The small molecule below binds the protein below.
Small molecule (SMILES): Nc1ncnc2c1ncn2[C@H]1C[C@H](O)[C@@H](COP(=O)(O)O)O1

Sequence of chain 2.D:
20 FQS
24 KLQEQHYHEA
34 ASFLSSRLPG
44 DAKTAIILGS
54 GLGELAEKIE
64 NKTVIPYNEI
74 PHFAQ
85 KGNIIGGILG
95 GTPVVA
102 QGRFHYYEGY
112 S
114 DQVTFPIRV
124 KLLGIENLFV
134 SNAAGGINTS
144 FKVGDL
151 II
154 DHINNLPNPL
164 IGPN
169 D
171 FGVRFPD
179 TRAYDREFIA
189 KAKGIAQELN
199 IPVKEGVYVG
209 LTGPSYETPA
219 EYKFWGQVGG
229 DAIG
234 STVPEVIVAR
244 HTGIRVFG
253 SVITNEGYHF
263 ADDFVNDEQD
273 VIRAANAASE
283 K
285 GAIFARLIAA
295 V

Binding-site contacts:
Ligand atom C5 contacts residue ALA137 of chain 2.D at 4.0 Å (hydrophobic).
Ligand atom C8 contacts residue ASN257 of chain 2.D at 3.6 Å.
Ligand atom N6 contacts residue TYR220 of chain 2.D at 2.6 Å (h-bond).
Ligand atom N9 contacts residue ALA137 of chain 2.D at 4.1 Å.
Ligand atom C6 contacts residue GLU215 of chain 2.D at 3.4 Å.
Ligand atom C4 contacts residue ILE231 of chain 2.D at 3.7 Å (hydrophobic).
Ligand atom N6 contacts residue GLY138 of chain 2.D at 3.4 Å.
Ligand atom N7 contacts residue GLY138 of chain 2.D at 3.4 Å (h-bond).
Ligand atom C5 contacts residue TYR214 of chain 2.D at 4.0 Å (hydrophobic).
Ligand atom C2 contacts residue GLY232 of chain 2.D at 3.8 Å.
Ligand atom C6 contacts residue ASN257 of chain 2.D at 3.8 Å.
Ligand atom C6 contacts residue TYR220 of chain 2.D at 3.6 Å (hydrophobic).
Ligand atom C8 contacts residue VAL273 of chain 2.D at 3.7 Å (hydrophobic).
Ligand atom N1 contacts residue GLU215 of chain 2.D at 2.5 Å (salt-bridge).
Ligand atom C4 contacts residue GLY232 of chain 2.D at 4.1 Å.
Ligand atom N6 contacts residue ASN257 of chain 2.D at 2.8 Å (h-bond).
Ligand atom N7 contacts residue THR256 of chain 2.D at 3.4 Å (h-bond).
Ligand atom C5 contacts residue ASN257 of chain 2.D at 3.6 Å.
Ligand atom C2 contacts residue ILE231 of chain 2.D at 3.6 Å (hydrophobic).
Ligand atom C6 contacts residue ILE231 of chain 2.D at 3.6 Å (hydrophobic).
Ligand atom C2 contacts residue MSE233 of chain 2.D at 3.4 Å.
Ligand atom N3 contacts residue GLY232 of chain 2.D at 3.5 Å.
Ligand atom N7 contacts residue ASN257 of chain 2.D at 2.6 Å (h-bond).
Ligand atom C8 contacts residue ALA136 of chain 2.D at 3.8 Å (hydrophobic).
Ligand atom N1 contacts residue ILE231 of chain 2.D at 3.5 Å (h-bond).
Ligand atom C5 contacts residue ILE231 of chain 2.D at 3.7 Å (hydrophobic).
Ligand atom C8 contacts residue ALA137 of chain 2.D at 3.8 Å (hydrophobic).
Ligand atom C5 contacts residue GLY138 of chain 2.D at 3.5 Å.
Ligand atom N3 contacts residue ILE231 of chain 2.D at 3.6 Å.
Ligand atom N1 contacts residue TYR214 of chain 2.D at 4.0 Å.
Ligand atom N9 contacts residue ALA136 of chain 2.D at 3.5 Å (h-bond).
Ligand atom N6 contacts residue GLU215 of chain 2.D at 3.4 Å (salt-bridge).
Ligand atom C4 contacts residue TYR214 of chain 2.D at 4.1 Å (hydrophobic).
Ligand atom C8 contacts residue THR256 of chain 2.D at 3.2 Å.
Ligand atom N1 contacts residue TYR220 of chain 2.D at 4.0 Å.
Ligand atom C6 contacts residue TYR214 of chain 2.D at 3.8 Å (hydrophobic).
Ligand atom C2 contacts residue GLU215 of chain 2.D at 3.3 Å.
Ligand atom N3 contacts residue MSE233 of chain 2.D at 3.5 Å.
Ligand atom C6 contacts residue GLY138 of chain 2.D at 3.7 Å.
Ligand atom N7 contacts residue ALA137 of chain 2.D at 3.6 Å.